This small molecule binds to this protein.
Small molecule (SMILES): N[C@@H](CCC(=O)O)C(=O)O

Binding-site contacts:
Ligand atom CB contacts residue NAI1 of chain 1.F at 2.6 Å.
Ligand atom CD contacts residue NAI1 of chain 1.F at 3.9 Å.
Ligand atom C contacts residue NAI1 of chain 1.F at 2.8 Å.
Ligand atom OE1 contacts residue NAI1 of chain 1.F at 3.7 Å.
Ligand atom O contacts residue NAI1 of chain 1.F at 2.5 Å (h-bond).
Ligand atom N contacts residue NAI1 of chain 1.F at 3.1 Å.
Ligand atom OXT contacts residue NAI1 of chain 1.F at 2.0 Å.
Ligand atom CG contacts residue NAI1 of chain 1.F at 3.5 Å.
Ligand atom CA contacts residue NAI1 of chain 1.F at 3.4 Å.